Binding-site contacts:
Ligand atom CAJ contacts residue ASN91 of chain 1.A at 4.3 Å.
Ligand atom CAI contacts residue VAL40 of chain 1.A at 4.2 Å (hydrophobic).
Ligand atom CAG contacts residue PRO35 of chain 1.A at 3.3 Å (hydrophobic).
Ligand atom CAF contacts residue TYR97 of chain 1.A at 4.1 Å (hydrophobic).
Ligand atom CAA contacts residue CYS87 of chain 1.A at 4.1 Å (hydrophobic).
Ligand atom CAJ contacts residue VAL40 of chain 1.A at 4.1 Å (hydrophobic).
Ligand atom CAG contacts residue TYR97 of chain 1.A at 4.4 Å (hydrophobic).
Ligand atom CAA contacts residue PHE36 of chain 1.A at 3.3 Å (hydrophobic).
Ligand atom CAD contacts residue TYR97 of chain 1.A at 4.2 Å (hydrophobic).
Ligand atom CAA contacts residue PRO35 of chain 1.A at 3.5 Å (hydrophobic).
Ligand atom CAC contacts residue GLU44 of chain 1.A at 3.5 Å.
Ligand atom CAH contacts residue TYR97 of chain 1.A at 4.2 Å (hydrophobic).
Ligand atom CAF contacts residue ALA45 of chain 1.A at 4.2 Å (hydrophobic).
Ligand atom NAK contacts residue VAL40 of chain 1.A at 4.0 Å.
Ligand atom CAE contacts residue GLU44 of chain 1.A at 3.7 Å.
Ligand atom CAH contacts residue VAL40 of chain 1.A at 4.0 Å (hydrophobic).
Ligand atom CAF contacts residue VAL40 of chain 1.A at 4.5 Å (hydrophobic).
Ligand atom CAC contacts residue TYR97 of chain 1.A at 4.1 Å (hydrophobic).
Ligand atom CAJ contacts residue TYR97 of chain 1.A at 4.0 Å (hydrophobic).
Ligand atom CAF contacts residue ASN91 of chain 1.A at 4.0 Å.
Ligand atom CAC contacts residue ALA45 of chain 1.A at 4.4 Å (hydrophobic).
Ligand atom OAB contacts residue CYS87 of chain 1.A at 4.2 Å.
Ligand atom OAB contacts residue TYR48 of chain 1.A at 4.1 Å.
Ligand atom CAG contacts residue VAL40 of chain 1.A at 4.0 Å (hydrophobic).
Ligand atom NAK contacts residue PRO35 of chain 1.A at 3.8 Å.
Ligand atom CAE contacts residue TYR97 of chain 1.A at 3.9 Å (hydrophobic).
Ligand atom OAB contacts residue TYR90 of chain 1.A at 4.4 Å.
Ligand atom CAD contacts residue ALA45 of chain 1.A at 3.7 Å (hydrophobic).
Ligand atom CAF contacts residue TYR90 of chain 1.A at 4.2 Å (hydrophobic).
Ligand atom CAI contacts residue TYR97 of chain 1.A at 3.9 Å (hydrophobic).
Ligand atom CAH contacts residue ASN91 of chain 1.A at 3.7 Å.
Ligand atom OAB contacts residue ASN91 of chain 1.A at 2.8 Å (h-bond).
Ligand atom CAD contacts residue GLU44 of chain 1.A at 4.0 Å.

Sequence of chain 1.A:
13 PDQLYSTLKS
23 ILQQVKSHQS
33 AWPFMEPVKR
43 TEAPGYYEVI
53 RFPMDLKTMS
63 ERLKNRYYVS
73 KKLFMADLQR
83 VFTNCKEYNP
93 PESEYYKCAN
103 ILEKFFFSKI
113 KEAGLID

A small-molecule ligand and the protein it binds are described below.
Small molecule (SMILES): CN1Cc2ccccc2C1=O